The protein below binds the small molecule below.
Small molecule (SMILES): Cc1ccc(S(=O)(=O)N2CCCN(C)CC2)cc1

Sequence of chain 1.B:
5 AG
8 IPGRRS

Sequence of chain 1.A:
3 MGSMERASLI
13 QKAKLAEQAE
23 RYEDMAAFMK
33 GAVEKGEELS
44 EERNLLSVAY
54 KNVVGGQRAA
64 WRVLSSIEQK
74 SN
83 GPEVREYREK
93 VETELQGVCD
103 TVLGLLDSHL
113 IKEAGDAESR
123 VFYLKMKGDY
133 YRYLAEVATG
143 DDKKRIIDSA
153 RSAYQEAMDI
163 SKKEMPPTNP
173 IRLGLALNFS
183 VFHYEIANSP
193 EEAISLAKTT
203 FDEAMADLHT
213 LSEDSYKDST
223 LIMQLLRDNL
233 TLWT

Binding-site contacts:
Ligand atom C01 contacts residue GLY176 of chain 1.A at 4.5 Å.
Ligand atom C03 contacts residue GLY176 of chain 1.A at 3.9 Å.
Ligand atom C04 contacts residue ILE8 of chain 1.B at 4.2 Å (hydrophobic).
Ligand atom C02 contacts residue LYS127 of chain 1.A at 2.4 Å.
Ligand atom O07 contacts residue ILE224 of chain 1.A at 3.5 Å.
Ligand atom C03 contacts residue ILE173 of chain 1.A at 3.9 Å (hydrophobic).
Ligand atom C04 contacts residue PRO172 of chain 1.A at 3.4 Å (hydrophobic).
Ligand atom C03 contacts residue LYS127 of chain 1.A at 2.8 Å.
Ligand atom C03 contacts residue PRO172 of chain 1.A at 3.5 Å (hydrophobic).
Ligand atom C15 contacts residue ASN47 of chain 1.A at 3.4 Å.
Ligand atom O07 contacts residue PRO172 of chain 1.A at 3.6 Å.
Ligand atom N11 contacts residue ASP220 of chain 1.A at 4.5 Å.
Ligand atom C02 contacts residue ILE8 of chain 1.B at 3.8 Å (hydrophobic).
Ligand atom C02 contacts residue ILE173 of chain 1.A at 4.5 Å (hydrophobic).
Ligand atom C10 contacts residue PRO172 of chain 1.A at 4.1 Å (hydrophobic).
Ligand atom C18 contacts residue ILE8 of chain 1.B at 3.5 Å (hydrophobic).
Ligand atom C14 contacts residue ASN47 of chain 1.A at 3.7 Å.
Ligand atom C04 contacts residue LYS127 of chain 1.A at 4.2 Å.
Ligand atom C01 contacts residue LYS127 of chain 1.A at 1.4 Å.
Ligand atom C03 contacts residue ILE8 of chain 1.B at 3.9 Å (hydrophobic).
Ligand atom C10 contacts residue ASP220 of chain 1.A at 4.3 Å.
Ligand atom C04 contacts residue ILE173 of chain 1.A at 3.9 Å (hydrophobic).
Ligand atom C04 contacts residue ILE224 of chain 1.A at 3.8 Å (hydrophobic).
Ligand atom C01 contacts residue ILE8 of chain 1.B at 4.0 Å (hydrophobic).
Ligand atom C09 contacts residue ILE173 of chain 1.A at 4.2 Å (hydrophobic).
Ligand atom C05 contacts residue ILE173 of chain 1.A at 4.4 Å (hydrophobic).
Ligand atom C12 contacts residue ASP220 of chain 1.A at 3.5 Å.
Ligand atom C17 contacts residue ILE8 of chain 1.B at 4.1 Å (hydrophobic).
Ligand atom C18 contacts residue LYS127 of chain 1.A at 3.7 Å.
Ligand atom C09 contacts residue PRO172 of chain 1.A at 3.8 Å (hydrophobic).